A small-molecule ligand and the protein it binds are described below.
Small molecule (SMILES): CS(=O)(=O)c1ccc(N2CCNCC2)cc1

Sequence of chain 1.B:
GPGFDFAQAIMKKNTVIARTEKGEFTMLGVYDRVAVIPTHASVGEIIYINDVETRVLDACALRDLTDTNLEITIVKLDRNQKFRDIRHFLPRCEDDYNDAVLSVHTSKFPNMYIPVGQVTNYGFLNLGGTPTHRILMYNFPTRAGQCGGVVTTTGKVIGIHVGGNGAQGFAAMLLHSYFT

Binding-site contacts:
Ligand atom C4 contacts residue LEU63 of chain 1.B at 3.8 Å (hydrophobic).
Ligand atom C7 contacts residue CYS61 of chain 1.B at 4.0 Å (hydrophobic).
Ligand atom O1 contacts residue ARG64 of chain 1.B at 3.8 Å.
Ligand atom C2 contacts residue SER178 of chain 1.B at 4.2 Å.
Ligand atom O1 contacts residue ASP65 of chain 1.B at 3.2 Å.
Ligand atom C1 contacts residue TYR179 of chain 1.B at 4.0 Å (hydrophobic).
Ligand atom O1 contacts residue TYR179 of chain 1.B at 4.0 Å.
Ligand atom C6 contacts residue ARG64 of chain 1.B at 3.1 Å.
Ligand atom S contacts residue ARG135 of chain 1.B at 3.9 Å.
Ligand atom C3 contacts residue TYR179 of chain 1.B at 4.1 Å (hydrophobic).
Ligand atom C8 contacts residue CYS61 of chain 1.B at 3.7 Å (hydrophobic).
Ligand atom C5 contacts residue LEU63 of chain 1.B at 3.6 Å (hydrophobic).
Ligand atom O1 contacts residue LEU66 of chain 1.B at 4.3 Å.
Ligand atom C7 contacts residue LEU63 of chain 1.B at 4.1 Å (hydrophobic).
Ligand atom O1 contacts residue LEU71 of chain 1.B at 3.7 Å.
Ligand atom C5 contacts residue ARG64 of chain 1.B at 3.7 Å.
Ligand atom O contacts residue SER178 of chain 1.B at 3.9 Å.
Ligand atom C10 contacts residue TYR179 of chain 1.B at 3.8 Å (hydrophobic).
Ligand atom C9 contacts residue DMS1 of chain 1.D at 4.0 Å.
Ligand atom S contacts residue TYR179 of chain 1.B at 3.9 Å.
Ligand atom O contacts residue TYR179 of chain 1.B at 3.4 Å.
Ligand atom S contacts residue ASP65 of chain 1.B at 4.4 Å.
Ligand atom O contacts residue ARG135 of chain 1.B at 3.6 Å.
Ligand atom O1 contacts residue ARG135 of chain 1.B at 3.2 Å (salt-bridge).
Ligand atom C10 contacts residue DMS1 of chain 1.D at 3.8 Å.
Ligand atom C2 contacts residue TYR179 of chain 1.B at 3.7 Å (hydrophobic).
Ligand atom N contacts residue LEU63 of chain 1.B at 3.6 Å.
Ligand atom C3 contacts residue SER178 of chain 1.B at 4.2 Å.
Ligand atom C contacts residue LEU66 of chain 1.B at 3.7 Å (hydrophobic).
Ligand atom C1 contacts residue ARG64 of chain 1.B at 4.2 Å.